This protein binds this small molecule.
Small molecule (SMILES): Cc1cn([C@H]2C[C@H](O[P](=O)(O)OC[C@H]3O[C@@H](n4cc(C)c(=O)[nH]c4=O)C[C@@H]3O[P](=O)(O)OC[C@H]3O[C@@H](n4cc(C)c(=O)[nH]c4=O)C[C@@H]3O[P](=O)(O)OC[C@H]3O[C@@H](n4cc(C)c(=O)[nH]c4=O)C[C@@H]3O[P](=O)(O)OC[C@H]3O[C@@H](n4cc(C)c(=O)[nH]c4=O)C[C@@H]3O[P](=O)(O)OC[C@H]3O[C@@H](n4cc(C)c(=O)[nH]c4=O)C[C@@H]3O)[C@@H](CO[P](=O)(O)O[C@H]3C[C@H](n4cc(C)c(=O)[nH]c4=O)O[C@@H]3CO[P](=O)(O)O[C@H]3C[C@H](n4cc(C)c(=O)[nH]c4=O)O[C@@H]3CO[P](=O)(O)O[C@H]3C[C@H](n4cc(C)c(=O)[nH]c4=O)O[C@@H]3COP(=O)=O)O2)c(=O)[nH]c1=O

Sequence of chain 20.A:
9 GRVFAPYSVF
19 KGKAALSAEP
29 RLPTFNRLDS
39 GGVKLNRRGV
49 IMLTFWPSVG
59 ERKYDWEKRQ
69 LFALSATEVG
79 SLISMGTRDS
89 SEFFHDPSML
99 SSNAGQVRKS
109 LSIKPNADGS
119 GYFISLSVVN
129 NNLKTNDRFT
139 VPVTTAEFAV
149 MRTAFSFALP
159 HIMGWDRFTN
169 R

Sequence of chain 7.A:
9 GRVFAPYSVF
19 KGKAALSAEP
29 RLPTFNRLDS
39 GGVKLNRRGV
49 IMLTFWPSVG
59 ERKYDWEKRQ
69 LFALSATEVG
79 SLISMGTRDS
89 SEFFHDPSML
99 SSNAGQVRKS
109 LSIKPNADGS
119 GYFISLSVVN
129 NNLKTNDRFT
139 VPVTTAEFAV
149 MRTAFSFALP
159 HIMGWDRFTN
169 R

Binding-site contacts:
Ligand atom C5 contacts residue HIS93 of chain 7.A at 3.5 Å.
Ligand atom O2 contacts residue PHE12 of chain 20.A at 2.9 Å.
Ligand atom O4' contacts residue ASP94 of chain 7.A at 3.3 Å (salt-bridge).
Ligand atom OP1 contacts residue HIS93 of chain 7.A at 2.6 Å (h-bond).
Ligand atom OP1 contacts residue LYS107 of chain 7.A at 2.8 Å (salt-bridge).
Ligand atom O2 contacts residue ASP94 of chain 7.A at 3.0 Å (salt-bridge).
Ligand atom O4' contacts residue TRP54 of chain 20.A at 3.5 Å (h-bond).
Ligand atom C1' contacts residue LEU98 of chain 7.A at 3.4 Å (hydrophobic).
Ligand atom C4' contacts residue ASP94 of chain 7.A at 3.6 Å.
Ligand atom O3' contacts residue ALA71 of chain 7.A at 3.4 Å.
Ligand atom C7 contacts residue SER25 of chain 20.A at 3.4 Å.
Ligand atom OP2 contacts residue LYS107 of chain 7.A at 2.6 Å (salt-bridge).
Ligand atom O4 contacts residue LYS21 of chain 10.A at 3.4 Å (salt-bridge).
Ligand atom O2 contacts residue MET97 of chain 7.A at 3.3 Å.
Ligand atom C5 contacts residue PHE18 of chain 20.A at 3.4 Å (hydrophobic).
Ligand atom OP1 contacts residue TYR62 of chain 20.A at 2.8 Å (h-bond).
Ligand atom O2 contacts residue LYS21 of chain 10.A at 3.5 Å.
Ligand atom C7 contacts residue HIS93 of chain 7.A at 3.5 Å.
Ligand atom C1' contacts residue ASP94 of chain 7.A at 3.2 Å.
Ligand atom C5' contacts residue TYR62 of chain 20.A at 3.2 Å (hydrophobic).
Ligand atom N3 contacts residue PHE92 of chain 7.A at 3.3 Å (h-bond).
Ligand atom C6 contacts residue PHE18 of chain 20.A at 3.5 Å (hydrophobic).
Ligand atom O2 contacts residue ARG60 of chain 20.A at 3.4 Å.
Ligand atom N3 contacts residue LYS21 of chain 10.A at 3.1 Å (salt-bridge).
Ligand atom C6 contacts residue TRP64 of chain 20.A at 3.4 Å (hydrophobic).
Ligand atom C2 contacts residue PHE12 of chain 20.A at 3.4 Å (hydrophobic).
Ligand atom N3 contacts residue PHE18 of chain 20.A at 3.5 Å.
Ligand atom O4' contacts residue MET50 of chain 7.A at 3.5 Å.
Ligand atom N3 contacts residue ARG45 of chain 7.A at 3.5 Å (salt-bridge).
Ligand atom OP1 contacts residue ALA71 of chain 7.A at 3.0 Å (h-bond).
Ligand atom OP1 contacts residue LYS61 of chain 20.A at 3.0 Å.
Ligand atom O2 contacts residue LEU69 of chain 7.A at 3.5 Å.
Ligand atom O4' contacts residue TRP64 of chain 20.A at 3.4 Å (h-bond).
Ligand atom O4' contacts residue LEU98 of chain 7.A at 3.4 Å.
Ligand atom O3' contacts residue SER38 of chain 7.A at 3.4 Å (h-bond).
Ligand atom O4' contacts residue HIS93 of chain 7.A at 3.6 Å.
Ligand atom C2 contacts residue PHE18 of chain 20.A at 3.5 Å (hydrophobic).
Ligand atom C4 contacts residue PHE18 of chain 20.A at 3.4 Å (hydrophobic).
Ligand atom C7 contacts residue LEU36 of chain 7.A at 3.4 Å (hydrophobic).
Ligand atom O4 contacts residue SER16 of chain 20.A at 3.0 Å (h-bond).

Sequence of chain 10.A:
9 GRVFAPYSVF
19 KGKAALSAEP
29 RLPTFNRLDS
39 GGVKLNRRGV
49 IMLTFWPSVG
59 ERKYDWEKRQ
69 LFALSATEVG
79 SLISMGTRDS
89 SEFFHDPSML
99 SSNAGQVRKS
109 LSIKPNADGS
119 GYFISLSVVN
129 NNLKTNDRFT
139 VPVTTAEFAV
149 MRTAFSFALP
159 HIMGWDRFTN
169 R